A small-molecule ligand and the protein it binds are described below.
Small molecule (SMILES): CC(=O)N1CCC[C@H]1C(=O)N[C@@H](C)C(=O)N1C=CC[C@H]1C(=O)N[C@H](C=O)Cc1ccccc1

Binding-site contacts:
Ligand atom CA contacts residue GLY154 of chain 1.A at 3.3 Å.
Ligand atom O contacts residue GLY153 of chain 1.A at 3.2 Å.
Ligand atom N contacts residue SER137 of chain 1.A at 2.9 Å (h-bond).
Ligand atom CA contacts residue TYR116 of chain 1.A at 3.4 Å (hydrophobic).
Ligand atom N contacts residue TYR116 of chain 1.A at 3.6 Å.
Ligand atom N contacts residue GLY153 of chain 1.A at 3.6 Å.
Ligand atom O contacts residue GLY154 of chain 1.A at 3.1 Å (h-bond).
Ligand atom CD2 contacts residue GLY153 of chain 1.A at 3.9 Å.
Ligand atom CE2 contacts residue ALA132 of chain 1.A at 3.3 Å (hydrophobic).
Ligand atom N contacts residue TYR116 of chain 1.A at 3.6 Å.
Ligand atom CB contacts residue SER137 of chain 1.A at 2.8 Å.
Ligand atom CA contacts residue SER137 of chain 1.A at 2.4 Å.
Ligand atom CZ contacts residue GLY154 of chain 1.A at 3.5 Å.
Ligand atom C contacts residue GLY154 of chain 1.A at 3.7 Å.
Ligand atom CZ contacts residue ALA132 of chain 1.A at 3.8 Å (hydrophobic).
Ligand atom CG contacts residue HIS33 of chain 1.A at 3.9 Å.
Ligand atom CD1 contacts residue PRO134 of chain 1.A at 3.8 Å (hydrophobic).
Ligand atom O contacts residue ASP136 of chain 1.A at 3.8 Å.
Ligand atom CB contacts residue GLY154 of chain 1.A at 3.7 Å.
Ligand atom CB contacts residue HIS33 of chain 1.A at 3.6 Å.
Ligand atom CD2 contacts residue ALA132 of chain 1.A at 3.7 Å (hydrophobic).
Ligand atom C contacts residue TYR116 of chain 1.A at 3.7 Å (hydrophobic).
Ligand atom CD contacts residue TYR116 of chain 1.A at 3.7 Å (hydrophobic).
Ligand atom O contacts residue TYR116 of chain 1.A at 3.6 Å.
Ligand atom CG contacts residue GLN133 of chain 1.A at 3.8 Å.
Ligand atom C contacts residue TYR116 of chain 1.A at 3.5 Å (hydrophobic).
Ligand atom CA contacts residue SER152 of chain 1.A at 3.4 Å.
Ligand atom C contacts residue SER137 of chain 1.A at 1.7 Å.
Ligand atom CE2 contacts residue GLY154 of chain 1.A at 3.7 Å.
Ligand atom O contacts residue ASN115 of chain 1.A at 3.9 Å.
Ligand atom O contacts residue GLY135 of chain 1.A at 3.0 Å (h-bond).
Ligand atom CG contacts residue VAL114 of chain 1.A at 3.7 Å (hydrophobic).
Ligand atom O contacts residue TYR116 of chain 1.A at 3.6 Å.
Ligand atom N contacts residue SER152 of chain 1.A at 2.9 Å (h-bond).
Ligand atom C contacts residue SER152 of chain 1.A at 3.6 Å.
Ligand atom O contacts residue SER137 of chain 1.A at 2.3 Å (h-bond).
Ligand atom CD contacts residue ASN115 of chain 1.A at 3.7 Å.
Ligand atom CG contacts residue ASN115 of chain 1.A at 3.6 Å.
Ligand atom CB contacts residue GLN133 of chain 1.A at 3.6 Å.
Ligand atom N contacts residue GLY154 of chain 1.A at 3.0 Å (h-bond).

Sequence of chain 1.A:
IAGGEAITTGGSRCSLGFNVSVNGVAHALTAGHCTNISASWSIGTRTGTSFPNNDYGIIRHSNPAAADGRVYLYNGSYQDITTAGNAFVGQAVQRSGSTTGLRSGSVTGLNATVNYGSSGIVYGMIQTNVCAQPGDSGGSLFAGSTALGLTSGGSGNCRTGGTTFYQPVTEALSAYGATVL